Sequence of chain 1.B:
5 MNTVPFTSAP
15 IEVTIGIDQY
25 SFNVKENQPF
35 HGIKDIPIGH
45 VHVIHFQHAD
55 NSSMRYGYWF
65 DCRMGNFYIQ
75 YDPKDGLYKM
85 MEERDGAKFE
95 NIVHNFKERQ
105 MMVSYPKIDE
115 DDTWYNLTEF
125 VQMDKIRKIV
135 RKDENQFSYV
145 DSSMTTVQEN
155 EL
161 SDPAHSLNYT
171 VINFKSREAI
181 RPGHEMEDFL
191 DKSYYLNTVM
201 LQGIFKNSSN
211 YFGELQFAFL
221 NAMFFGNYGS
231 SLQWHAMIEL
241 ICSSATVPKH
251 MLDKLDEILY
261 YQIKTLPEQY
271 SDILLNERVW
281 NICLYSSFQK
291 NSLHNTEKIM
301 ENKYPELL

The small molecule below binds the protein below.
Small molecule (SMILES): Cc1cc(C(=O)NC(C)C)ccc1N

Binding-site contacts:
Ligand atom N contacts residue PHE224 of chain 1.B at 4.1 Å.
Ligand atom N1 contacts residue MET223 of chain 1.B at 3.0 Å (h-bond).
Ligand atom C3 contacts residue ARG59 of chain 1.B at 4.0 Å.
Ligand atom C10 contacts residue ILE273 of chain 1.B at 3.9 Å (hydrophobic).
Ligand atom C6 contacts residue PHE224 of chain 1.B at 4.3 Å (hydrophobic).
Ligand atom C2 contacts residue PRO267 of chain 1.B at 4.4 Å (hydrophobic).
Ligand atom C4 contacts residue ARG59 of chain 1.B at 3.4 Å.
Ligand atom C8 contacts residue TYR270 of chain 1.B at 4.2 Å (hydrophobic).
Ligand atom C10 contacts residue MET223 of chain 1.B at 3.9 Å (hydrophobic).
Ligand atom C5 contacts residue ARG59 of chain 1.B at 3.6 Å.
Ligand atom C9 contacts residue MET223 of chain 1.B at 4.0 Å (hydrophobic).
Ligand atom C9 contacts residue PHE224 of chain 1.B at 4.1 Å (hydrophobic).
Ligand atom C2 contacts residue TYR270 of chain 1.B at 4.1 Å (hydrophobic).
Ligand atom C6 contacts residue HIS49 of chain 1.B at 4.4 Å.
Ligand atom N contacts residue GLN23 of chain 1.B at 4.1 Å.
Ligand atom C3 contacts residue PHE224 of chain 1.B at 4.2 Å (hydrophobic).
Ligand atom C contacts residue PRO267 of chain 1.B at 3.8 Å (hydrophobic).
Ligand atom C7 contacts residue TYR270 of chain 1.B at 3.8 Å (hydrophobic).
Ligand atom C3 contacts residue MET223 of chain 1.B at 4.0 Å (hydrophobic).
Ligand atom O contacts residue TYR270 of chain 1.B at 3.9 Å.
Ligand atom C3 contacts residue TYR270 of chain 1.B at 4.0 Å (hydrophobic).
Ligand atom C2 contacts residue MET223 of chain 1.B at 3.3 Å (hydrophobic).
Ligand atom N1 contacts residue TYR270 of chain 1.B at 3.8 Å.
Ligand atom O contacts residue ARG59 of chain 1.B at 3.5 Å.
Ligand atom C contacts residue PHE224 of chain 1.B at 3.7 Å (hydrophobic).
Ligand atom N contacts residue HIS49 of chain 1.B at 3.9 Å.
Ligand atom C10 contacts residue TYR270 of chain 1.B at 3.8 Å (hydrophobic).
Ligand atom C2 contacts residue PHE224 of chain 1.B at 4.4 Å (hydrophobic).
Ligand atom C9 contacts residue GLY226 of chain 1.B at 3.2 Å.
Ligand atom C1 contacts residue MET223 of chain 1.B at 4.1 Å (hydrophobic).
Ligand atom C6 contacts residue ARG59 of chain 1.B at 4.3 Å.
Ligand atom C1 contacts residue PHE224 of chain 1.B at 3.9 Å (hydrophobic).
Ligand atom C7 contacts residue ARG59 of chain 1.B at 3.9 Å.
Ligand atom C9 contacts residue PHE225 of chain 1.B at 3.5 Å (hydrophobic).
Ligand atom N1 contacts residue PHE224 of chain 1.B at 4.2 Å.
Ligand atom C contacts residue MET223 of chain 1.B at 4.2 Å (hydrophobic).
Ligand atom C8 contacts residue MET223 of chain 1.B at 3.8 Å (hydrophobic).
Ligand atom C7 contacts residue PHE224 of chain 1.B at 4.2 Å (hydrophobic).
Ligand atom C7 contacts residue MET223 of chain 1.B at 3.9 Å (hydrophobic).
Ligand atom C9 contacts residue ARG59 of chain 1.B at 4.3 Å.